Binding-site contacts:
Ligand atom O5 contacts residue ASN121 of chain 1.E at 2.4 Å (h-bond).
Ligand atom C5 contacts residue ASN121 of chain 1.E at 3.7 Å.
Ligand atom C5 contacts residue ASP156 of chain 1.E at 4.2 Å.
Ligand atom O5 contacts residue ASP156 of chain 1.E at 3.8 Å.
Ligand atom C1 contacts residue ASP156 of chain 1.E at 4.1 Å.
Ligand atom C4 contacts residue ASP156 of chain 1.E at 3.6 Å.
Ligand atom O3 contacts residue ASP156 of chain 1.E at 4.1 Å.
Ligand atom O7 contacts residue TYR120 of chain 1.E at 4.0 Å.
Ligand atom C7 contacts residue TYR120 of chain 1.E at 4.0 Å (hydrophobic).
Ligand atom O3 contacts residue THR158 of chain 1.E at 4.5 Å.
Ligand atom O4 contacts residue ASP156 of chain 1.E at 4.3 Å.
Ligand atom C4 contacts residue ASN121 of chain 1.E at 4.2 Å.
Ligand atom O7 contacts residue ASN121 of chain 1.E at 3.8 Å.
Ligand atom C6 contacts residue GLY155 of chain 1.E at 3.8 Å.
Ligand atom C1 contacts residue GLY155 of chain 1.E at 4.4 Å.
Ligand atom N2 contacts residue ASN121 of chain 1.E at 2.9 Å (h-bond).
Ligand atom C3 contacts residue ASP156 of chain 1.E at 4.1 Å.
Ligand atom C4 contacts residue THR158 of chain 1.E at 4.4 Å.
Ligand atom C7 contacts residue ASN121 of chain 1.E at 3.5 Å.
Ligand atom O4 contacts residue THR158 of chain 1.E at 4.3 Å.
Ligand atom C8 contacts residue TYR120 of chain 1.E at 3.1 Å (hydrophobic).
Ligand atom O7 contacts residue ASP156 of chain 1.E at 3.9 Å.
Ligand atom C1 contacts residue ASN121 of chain 1.E at 1.4 Å.
Ligand atom C2 contacts residue ASN121 of chain 1.E at 2.4 Å.
Ligand atom C2 contacts residue ASP156 of chain 1.E at 3.6 Å.
Ligand atom C6 contacts residue ASP156 of chain 1.E at 4.0 Å.
Ligand atom C3 contacts residue ASN121 of chain 1.E at 3.8 Å.

A small-molecule ligand and the protein it binds are described below.
Small molecule (SMILES): CC(=O)N[C@H]1CO[C@H](CO[C@@H]2O[C@@H](C)[C@@H](O)[C@@H](O)[C@@H]2O)[C@@H](O)[C@@H]1O

Sequence of chain 1.E:
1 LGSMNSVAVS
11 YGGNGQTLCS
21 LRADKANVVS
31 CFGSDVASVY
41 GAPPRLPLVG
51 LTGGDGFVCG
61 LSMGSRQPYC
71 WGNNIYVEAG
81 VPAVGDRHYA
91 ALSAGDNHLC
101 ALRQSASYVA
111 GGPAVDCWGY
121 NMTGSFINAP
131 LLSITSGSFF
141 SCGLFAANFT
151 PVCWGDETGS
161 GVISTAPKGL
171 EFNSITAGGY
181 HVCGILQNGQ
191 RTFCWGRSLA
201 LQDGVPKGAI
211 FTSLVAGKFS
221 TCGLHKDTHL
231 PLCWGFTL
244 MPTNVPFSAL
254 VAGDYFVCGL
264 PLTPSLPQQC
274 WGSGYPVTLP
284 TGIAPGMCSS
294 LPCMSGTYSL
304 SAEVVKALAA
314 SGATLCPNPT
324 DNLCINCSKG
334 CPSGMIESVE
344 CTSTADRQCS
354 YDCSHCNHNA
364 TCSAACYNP